Sequence of chain 1.F:
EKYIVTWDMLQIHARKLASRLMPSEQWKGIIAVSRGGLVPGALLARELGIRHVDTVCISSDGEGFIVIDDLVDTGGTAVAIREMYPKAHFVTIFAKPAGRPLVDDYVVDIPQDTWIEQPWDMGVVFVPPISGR

Binding-site contacts:
Ligand atom PAX contacts residue GLY94 of chain 1.F at 3.7 Å.
Ligand atom N7 contacts residue LYS115 of chain 1.F at 3.0 Å (salt-bridge).
Ligand atom OAD contacts residue THR93 of chain 1.F at 3.3 Å (h-bond).
Ligand atom C6 contacts residue ILE135 of chain 1.F at 3.6 Å (hydrophobic).
Ligand atom OAD contacts residue THR96 of chain 1.F at 2.9 Å (h-bond).
Ligand atom N7 contacts residue ASP92 of chain 1.F at 3.7 Å.
Ligand atom OAG contacts residue THR93 of chain 1.F at 2.8 Å (h-bond).
Ligand atom OAF contacts residue GLY94 of chain 1.F at 2.9 Å (h-bond).
Ligand atom O6 contacts residue TRP134 of chain 1.F at 3.2 Å.
Ligand atom C5 contacts residue LEU90 of chain 1.F at 3.4 Å (hydrophobic).
Ligand atom CAI contacts residue THR96 of chain 1.F at 3.7 Å.
Ligand atom N1 contacts residue ILE135 of chain 1.F at 2.8 Å (h-bond).
Ligand atom PAX contacts residue ASP92 of chain 1.F at 3.7 Å.
Ligand atom OAB contacts residue THR96 of chain 1.F at 3.1 Å (h-bond).
Ligand atom C2 contacts residue TRP134 of chain 1.F at 3.7 Å (hydrophobic).
Ligand atom CAI contacts residue LEU90 of chain 1.F at 3.8 Å (hydrophobic).
Ligand atom C8 contacts residue ASP92 of chain 1.F at 3.2 Å.
Ligand atom OAG contacts residue ASP92 of chain 1.F at 3.2 Å.
Ligand atom OAF contacts residue THR93 of chain 1.F at 3.4 Å (h-bond).
Ligand atom C5 contacts residue LYS115 of chain 1.F at 3.6 Å.
Ligand atom N9 contacts residue LEU90 of chain 1.F at 3.4 Å.
Ligand atom OAD contacts residue GLY95 of chain 1.F at 3.2 Å (h-bond).
Ligand atom OAG contacts residue GLY94 of chain 1.F at 3.9 Å.
Ligand atom OAF contacts residue ASP92 of chain 1.F at 2.8 Å (salt-bridge).
Ligand atom N1 contacts residue TRP134 of chain 1.F at 3.7 Å.
Ligand atom N3 contacts residue LEU90 of chain 1.F at 3.6 Å.
Ligand atom N7 contacts residue LEU90 of chain 1.F at 3.7 Å.
Ligand atom PAX contacts residue THR93 of chain 1.F at 3.5 Å.
Ligand atom C4 contacts residue LEU90 of chain 1.F at 3.2 Å (hydrophobic).
Ligand atom O6 contacts residue THR133 of chain 1.F at 3.0 Å (h-bond).
Ligand atom C8 contacts residue LEU90 of chain 1.F at 3.7 Å (hydrophobic).
Ligand atom O6 contacts residue LYS115 of chain 1.F at 3.0 Å (salt-bridge).
Ligand atom C6 contacts residue TRP134 of chain 1.F at 3.4 Å (hydrophobic).
Ligand atom O6 contacts residue ILE135 of chain 1.F at 2.8 Å (h-bond).
Ligand atom CAO contacts residue THR96 of chain 1.F at 3.8 Å.
Ligand atom N2 contacts residue ILE135 of chain 1.F at 3.0 Å (h-bond).
Ligand atom C6 contacts residue LYS115 of chain 1.F at 3.7 Å.
Ligand atom C5 contacts residue TRP134 of chain 1.F at 3.6 Å (hydrophobic).
Ligand atom OAF contacts residue VAL91 of chain 1.F at 3.5 Å.
Ligand atom C2 contacts residue ILE135 of chain 1.F at 3.3 Å (hydrophobic).

A small-molecule ligand and the protein it binds are described below.
Small molecule (SMILES): Nc1nc2c(ncn2[C@H]2CN(C(=O)CP(=O)(O)O)C[C@H]2O)c(=O)[nH]1